A protein and the small-molecule ligand that binds it are described below.
Small molecule (SMILES): CNC(=O)c1cc(Br)cc([N+](=O)[O-])c1N[C@@H]1CCCC[C@@H]1NC(=O)c1cncc2ccccc12

Binding-site contacts:
Ligand atom C17 contacts residue HIS166 of chain 1.A at 3.3 Å.
Ligand atom C18 contacts residue GLU169 of chain 1.A at 3.8 Å.
Ligand atom C6 contacts residue MET168 of chain 1.A at 3.3 Å (hydrophobic).
Ligand atom O3 contacts residue LYS191 of chain 1.A at 3.0 Å (salt-bridge).
Ligand atom C8 contacts residue MET168 of chain 1.A at 3.6 Å (hydrophobic).
Ligand atom C2 contacts residue GLU169 of chain 1.A at 3.5 Å.
Ligand atom N5 contacts residue LEU144 of chain 1.A at 3.4 Å (h-bond).
Ligand atom C20 contacts residue SER1 of chain 1.B at 3.6 Å.
Ligand atom O4 contacts residue CYS145 of chain 1.A at 3.4 Å.
Ligand atom C23 contacts residue CYS145 of chain 1.A at 3.6 Å (hydrophobic).
Ligand atom BR1 contacts residue VAL193 of chain 1.A at 3.1 Å.
Ligand atom C18 contacts residue PHE143 of chain 1.A at 3.1 Å (hydrophobic).
Ligand atom C20 contacts residue GLU169 of chain 1.A at 3.4 Å.
Ligand atom C6 contacts residue LYS191 of chain 1.A at 3.6 Å.
Ligand atom O2 contacts residue GLN167 of chain 1.A at 3.5 Å (h-bond).
Ligand atom N5 contacts residue PHE143 of chain 1.A at 3.4 Å.
Ligand atom O3 contacts residue ASP190 of chain 1.A at 3.0 Å.
Ligand atom C11 contacts residue LEU49 of chain 1.A at 3.7 Å (hydrophobic).
Ligand atom C24 contacts residue CYS145 of chain 1.A at 3.7 Å (hydrophobic).
Ligand atom C16 contacts residue LEU144 of chain 1.A at 3.5 Å (hydrophobic).
Ligand atom C20 contacts residue LEU144 of chain 1.A at 3.6 Å (hydrophobic).
Ligand atom O4 contacts residue GLY146 of chain 1.A at 3.4 Å (h-bond).
Ligand atom BR1 contacts residue LYS191 of chain 1.A at 3.6 Å.
Ligand atom C19 contacts residue LEU144 of chain 1.A at 3.4 Å (hydrophobic).
Ligand atom C17 contacts residue LEU144 of chain 1.A at 3.5 Å (hydrophobic).
Ligand atom C21 contacts residue GLU169 of chain 1.A at 3.6 Å.
Ligand atom C20 contacts residue PHE143 of chain 1.A at 3.2 Å (hydrophobic).
Ligand atom C13 contacts residue HIS41 of chain 1.A at 3.7 Å.
Ligand atom C24 contacts residue LEU144 of chain 1.A at 3.5 Å (hydrophobic).
Ligand atom N3 contacts residue GLN167 of chain 1.A at 3.6 Å (h-bond).
Ligand atom C7 contacts residue MET168 of chain 1.A at 3.6 Å (hydrophobic).
Ligand atom N5 contacts residue HIS166 of chain 1.A at 2.7 Å (h-bond).
Ligand atom C13 contacts residue CYS148 of chain 1.A at 3.4 Å (hydrophobic).
Ligand atom C19 contacts residue PHE143 of chain 1.A at 3.5 Å (hydrophobic).
Ligand atom C18 contacts residue LEU144 of chain 1.A at 3.4 Å (hydrophobic).
Ligand atom O2 contacts residue HIS41 of chain 1.A at 3.2 Å.
Ligand atom N1 contacts residue GLU169 of chain 1.A at 3.5 Å (salt-bridge).
Ligand atom C12 contacts residue HIS41 of chain 1.A at 3.5 Å.
Ligand atom C4 contacts residue GLU169 of chain 1.A at 3.4 Å.
Ligand atom O1 contacts residue GLU169 of chain 1.A at 3.2 Å (salt-bridge).

Sequence of chain 1.A:
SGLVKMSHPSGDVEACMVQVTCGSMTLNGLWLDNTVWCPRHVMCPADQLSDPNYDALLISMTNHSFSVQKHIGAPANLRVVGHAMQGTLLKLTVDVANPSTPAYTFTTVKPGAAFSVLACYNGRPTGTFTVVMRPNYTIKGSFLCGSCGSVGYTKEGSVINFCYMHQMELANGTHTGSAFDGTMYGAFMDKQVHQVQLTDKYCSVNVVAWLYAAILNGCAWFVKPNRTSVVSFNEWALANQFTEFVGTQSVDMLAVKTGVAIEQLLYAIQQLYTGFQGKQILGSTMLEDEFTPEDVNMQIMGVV

Sequence of chain 1.B:
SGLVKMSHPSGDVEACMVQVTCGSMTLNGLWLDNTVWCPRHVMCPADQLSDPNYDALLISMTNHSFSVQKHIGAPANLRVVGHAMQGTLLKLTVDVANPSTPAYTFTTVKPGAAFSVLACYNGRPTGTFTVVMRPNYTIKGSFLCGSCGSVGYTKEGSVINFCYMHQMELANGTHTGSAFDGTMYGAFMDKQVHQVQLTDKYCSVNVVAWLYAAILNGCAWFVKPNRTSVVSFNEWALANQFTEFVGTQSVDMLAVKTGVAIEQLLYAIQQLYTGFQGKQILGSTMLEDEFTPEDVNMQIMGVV